Binding-site contacts:
Ligand atom O1B contacts residue TYR72 of chain 35.A at 4.1 Å.
Ligand atom C5 contacts residue TYR72 of chain 35.A at 3.9 Å (hydrophobic).
Ligand atom C4 contacts residue HIS298 of chain 35.A at 3.2 Å.
Ligand atom O4 contacts residue GLY78 of chain 35.A at 3.1 Å.
Ligand atom C4 contacts residue TYR72 of chain 35.A at 3.8 Å (hydrophobic).
Ligand atom C1 contacts residue TYR72 of chain 35.A at 4.1 Å (hydrophobic).
Ligand atom O4 contacts residue VAL296 of chain 35.A at 3.9 Å.
Ligand atom O8 contacts residue ARG77 of chain 35.A at 3.2 Å (salt-bridge).
Ligand atom O1B contacts residue SER89 of chain 35.A at 3.1 Å (h-bond).
Ligand atom C1 contacts residue ARG77 of chain 35.A at 3.6 Å.
Ligand atom C3 contacts residue GLY78 of chain 35.A at 4.0 Å.
Ligand atom O4 contacts residue HIS298 of chain 35.A at 2.7 Å (h-bond).
Ligand atom C3 contacts residue VAL296 of chain 35.A at 3.7 Å (hydrophobic).
Ligand atom N5 contacts residue TYR72 of chain 35.A at 3.4 Å (h-bond).
Ligand atom O1A contacts residue LYS186 of chain 35.A at 2.8 Å (salt-bridge).
Ligand atom C3 contacts residue GLY78 of chain 35.A at 3.6 Å.
Ligand atom O4 contacts residue ASN80 of chain 35.A at 4.3 Å.
Ligand atom C1 contacts residue SER89 of chain 35.A at 3.5 Å.
Ligand atom O8 contacts residue TYR72 of chain 35.A at 4.3 Å.
Ligand atom O4 contacts residue ILE79 of chain 35.A at 4.0 Å.
Ligand atom O6 contacts residue ASN93 of chain 35.A at 3.0 Å (h-bond).
Ligand atom C1 contacts residue GLY78 of chain 35.A at 3.7 Å.
Ligand atom O4 contacts residue THR291 of chain 35.A at 3.5 Å.
Ligand atom C1 contacts residue LYS186 of chain 35.A at 3.9 Å.
Ligand atom C4 contacts residue GLY78 of chain 35.A at 3.4 Å.
Ligand atom C6 contacts residue ASN93 of chain 35.A at 3.0 Å.
Ligand atom C4 contacts residue ASN93 of chain 35.A at 4.2 Å.
Ligand atom C6 contacts residue TYR72 of chain 35.A at 4.0 Å (hydrophobic).
Ligand atom O1A contacts residue TYR72 of chain 35.A at 3.5 Å.
Ligand atom O1A contacts residue SER89 of chain 35.A at 3.1 Å (h-bond).
Ligand atom C11 contacts residue ASP85 of chain 35.B at 4.0 Å.
Ligand atom O1A contacts residue GLY78 of chain 35.A at 3.2 Å (h-bond).
Ligand atom O10 contacts residue THR291 of chain 35.A at 4.3 Å.
Ligand atom C3 contacts residue HIS298 of chain 35.A at 3.6 Å.
Ligand atom O1A contacts residue HIS298 of chain 35.A at 3.9 Å.
Ligand atom C2 contacts residue GLY78 of chain 35.A at 3.9 Å.
Ligand atom O1A contacts residue ARG77 of chain 35.A at 3.2 Å (salt-bridge).
Ligand atom O1B contacts residue ARG77 of chain 35.A at 2.9 Å (salt-bridge).
Ligand atom C5 contacts residue ASN93 of chain 35.A at 3.6 Å.
Ligand atom O3 contacts residue GLY78 of chain 35.A at 3.3 Å.

A small-molecule ligand and the protein it binds are described below.
Small molecule (SMILES): CC(=O)N[C@@H]1[C@@H](O[C@@H]2O[C@H](CO)[C@H](O)[C@H](O[C@]3(C(=O)O)C[C@H](O)[C@@H](NC(C)=O)[C@H]([C@H](O)[C@H](O)CO)O3)[C@H]2O)[C@H](O)[C@@H](CO[C@]2(C(=O)O)C[C@H](O)[C@@H](NC(C)=O)[C@H]([C@H](O)[C@H](O)CO)O2)O[C@H]1O

Sequence of chain 35.A:
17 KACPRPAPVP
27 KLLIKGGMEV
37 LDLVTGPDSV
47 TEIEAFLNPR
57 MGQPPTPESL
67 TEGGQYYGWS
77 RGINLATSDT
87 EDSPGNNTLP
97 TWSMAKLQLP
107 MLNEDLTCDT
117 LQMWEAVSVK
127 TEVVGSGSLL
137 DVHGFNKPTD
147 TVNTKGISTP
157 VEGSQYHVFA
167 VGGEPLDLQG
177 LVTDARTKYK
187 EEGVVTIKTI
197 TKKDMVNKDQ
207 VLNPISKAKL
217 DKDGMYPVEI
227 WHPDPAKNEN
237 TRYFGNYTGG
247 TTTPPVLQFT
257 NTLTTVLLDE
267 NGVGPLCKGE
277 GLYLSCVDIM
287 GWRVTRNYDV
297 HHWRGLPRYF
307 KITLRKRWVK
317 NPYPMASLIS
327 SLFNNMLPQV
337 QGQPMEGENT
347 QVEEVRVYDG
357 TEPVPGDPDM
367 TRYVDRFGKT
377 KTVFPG

Sequence of chain 35.B:
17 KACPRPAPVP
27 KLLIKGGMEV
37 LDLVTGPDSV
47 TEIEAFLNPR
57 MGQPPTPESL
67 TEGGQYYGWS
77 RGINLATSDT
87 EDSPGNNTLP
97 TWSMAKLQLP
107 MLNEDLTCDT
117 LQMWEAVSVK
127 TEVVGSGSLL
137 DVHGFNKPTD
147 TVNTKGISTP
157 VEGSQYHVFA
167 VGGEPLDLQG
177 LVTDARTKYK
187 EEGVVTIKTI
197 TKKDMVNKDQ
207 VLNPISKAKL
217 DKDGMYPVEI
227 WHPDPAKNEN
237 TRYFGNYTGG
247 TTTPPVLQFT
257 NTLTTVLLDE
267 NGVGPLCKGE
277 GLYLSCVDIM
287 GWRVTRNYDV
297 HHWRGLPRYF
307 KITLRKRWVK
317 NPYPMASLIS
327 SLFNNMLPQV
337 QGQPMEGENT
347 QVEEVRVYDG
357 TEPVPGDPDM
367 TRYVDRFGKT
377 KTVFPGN